A protein and the small-molecule ligand that binds it are described below.
Small molecule (SMILES): CC(=O)N[C@@H]1[C@@H](O)[C@H](O)[C@@H](CO)O[C@H]1O

Binding-site contacts:
Ligand atom C4 contacts residue ASN28 of chain 1.D at 4.2 Å.
Ligand atom C2 contacts residue ASN28 of chain 1.D at 2.5 Å.
Ligand atom C3 contacts residue ASN28 of chain 1.D at 3.8 Å.
Ligand atom C1 contacts residue ASN28 of chain 1.D at 1.4 Å.
Ligand atom N2 contacts residue ASN28 of chain 1.D at 3.0 Å (h-bond).
Ligand atom C5 contacts residue ASN28 of chain 1.D at 3.6 Å.
Ligand atom C7 contacts residue ASN28 of chain 1.D at 3.4 Å.
Ligand atom O5 contacts residue ASN28 of chain 1.D at 2.3 Å (h-bond).
Ligand atom O7 contacts residue ASN28 of chain 1.D at 3.5 Å (h-bond).
Ligand atom O6 contacts residue ALA29 of chain 1.D at 3.7 Å.
Ligand atom O6 contacts residue THR30 of chain 1.D at 3.6 Å (h-bond).

Sequence of chain 1.D:
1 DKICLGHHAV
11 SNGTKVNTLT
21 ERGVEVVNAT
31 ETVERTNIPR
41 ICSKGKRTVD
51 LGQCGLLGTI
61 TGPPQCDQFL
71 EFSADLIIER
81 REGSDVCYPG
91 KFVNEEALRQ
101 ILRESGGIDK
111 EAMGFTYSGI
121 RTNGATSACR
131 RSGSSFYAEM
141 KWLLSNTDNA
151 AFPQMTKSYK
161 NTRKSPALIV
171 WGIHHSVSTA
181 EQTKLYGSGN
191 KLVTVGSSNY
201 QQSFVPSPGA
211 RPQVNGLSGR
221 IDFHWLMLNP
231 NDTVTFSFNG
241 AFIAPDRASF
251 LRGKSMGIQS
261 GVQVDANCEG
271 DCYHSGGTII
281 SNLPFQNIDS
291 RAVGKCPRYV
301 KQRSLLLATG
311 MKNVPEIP